The protein below binds the small molecule below.
Small molecule (SMILES): CC(=O)N[C@H]1[C@H](O[C@H]2[C@H](O[C@@H]3O[C@@H](C)[C@@H](O)[C@@H](O)[C@@H]3O)[C@@H](NC(C)=O)CO[C@@H]2CO)O[C@H](CO)[C@@H](O[C@@H]2O[C@H](CO[C@H]3O[C@H](CO)[C@@H](O)[C@H](O)[C@@H]3O)[C@@H](O)[C@H](O[C@H]3O[C@H](CO)[C@@H](O)[C@H](O)[C@@H]3O)[C@@H]2O[C@@H]2OC[C@@H](O)[C@H](O)[C@H]2O)[C@@H]1O

Sequence of chain 1.A:
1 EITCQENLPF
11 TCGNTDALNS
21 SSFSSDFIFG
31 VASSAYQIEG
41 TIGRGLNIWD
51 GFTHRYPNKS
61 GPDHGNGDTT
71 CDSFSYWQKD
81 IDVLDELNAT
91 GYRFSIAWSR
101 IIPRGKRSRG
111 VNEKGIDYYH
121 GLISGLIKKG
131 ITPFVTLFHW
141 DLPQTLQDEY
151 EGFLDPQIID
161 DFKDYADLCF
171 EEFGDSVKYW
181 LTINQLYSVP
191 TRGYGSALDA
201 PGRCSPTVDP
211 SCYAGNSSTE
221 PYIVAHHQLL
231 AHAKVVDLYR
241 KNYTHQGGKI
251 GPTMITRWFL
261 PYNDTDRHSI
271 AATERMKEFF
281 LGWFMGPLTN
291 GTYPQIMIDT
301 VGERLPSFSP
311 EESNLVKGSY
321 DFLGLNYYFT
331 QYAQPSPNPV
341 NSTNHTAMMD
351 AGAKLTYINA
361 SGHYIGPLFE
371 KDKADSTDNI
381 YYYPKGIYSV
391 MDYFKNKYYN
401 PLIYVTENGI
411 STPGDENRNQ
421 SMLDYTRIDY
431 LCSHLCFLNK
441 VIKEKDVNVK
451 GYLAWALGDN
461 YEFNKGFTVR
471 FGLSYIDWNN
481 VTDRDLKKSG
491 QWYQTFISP

Binding-site contacts:
Ligand atom C5 contacts residue ASN290 of chain 1.A at 3.7 Å.
Ligand atom C7 contacts residue THR292 of chain 1.A at 4.2 Å.
Ligand atom C3 contacts residue GLN295 of chain 1.A at 3.4 Å.
Ligand atom O6 contacts residue ILE298 of chain 1.A at 3.8 Å.
Ligand atom O7 contacts residue THR292 of chain 1.A at 3.5 Å (h-bond).
Ligand atom C7 contacts residue ASN290 of chain 1.A at 3.4 Å.
Ligand atom C6 contacts residue GLN295 of chain 1.A at 3.4 Å.
Ligand atom O6 contacts residue GLN295 of chain 1.A at 3.0 Å (h-bond).
Ligand atom C6 contacts residue GLN295 of chain 1.A at 3.9 Å.
Ligand atom C2 contacts residue GLN295 of chain 1.A at 4.2 Å.
Ligand atom C1 contacts residue THR292 of chain 1.A at 3.6 Å.
Ligand atom O2 contacts residue GLN295 of chain 1.A at 3.7 Å.
Ligand atom C6 contacts residue ILE298 of chain 1.A at 3.5 Å (hydrophobic).
Ligand atom C1 contacts residue ASN290 of chain 1.A at 1.6 Å.
Ligand atom O6 contacts residue GLN295 of chain 1.A at 2.6 Å (h-bond).
Ligand atom O5 contacts residue THR292 of chain 1.A at 3.4 Å.
Ligand atom O5 contacts residue ASN290 of chain 1.A at 2.4 Å (h-bond).
Ligand atom C5 contacts residue THR292 of chain 1.A at 4.4 Å.
Ligand atom C2 contacts residue ASN290 of chain 1.A at 2.5 Å.
Ligand atom O3 contacts residue GLN295 of chain 1.A at 2.8 Å (h-bond).
Ligand atom O7 contacts residue TYR293 of chain 1.A at 4.4 Å.
Ligand atom C8 contacts residue ASN290 of chain 1.A at 4.5 Å.
Ligand atom O7 contacts residue ASN290 of chain 1.A at 3.6 Å.
Ligand atom C6 contacts residue THR292 of chain 1.A at 4.1 Å.
Ligand atom C2 contacts residue THR292 of chain 1.A at 3.6 Å.
Ligand atom O6 contacts residue ILE298 of chain 1.A at 4.1 Å.
Ligand atom C4 contacts residue ASN290 of chain 1.A at 4.2 Å.
Ligand atom O4 contacts residue ILE298 of chain 1.A at 4.5 Å.
Ligand atom N2 contacts residue ASN290 of chain 1.A at 2.9 Å (h-bond).
Ligand atom C3 contacts residue ASN290 of chain 1.A at 3.9 Å.
Ligand atom N2 contacts residue THR292 of chain 1.A at 4.3 Å.